Sequence of chain 1.B:
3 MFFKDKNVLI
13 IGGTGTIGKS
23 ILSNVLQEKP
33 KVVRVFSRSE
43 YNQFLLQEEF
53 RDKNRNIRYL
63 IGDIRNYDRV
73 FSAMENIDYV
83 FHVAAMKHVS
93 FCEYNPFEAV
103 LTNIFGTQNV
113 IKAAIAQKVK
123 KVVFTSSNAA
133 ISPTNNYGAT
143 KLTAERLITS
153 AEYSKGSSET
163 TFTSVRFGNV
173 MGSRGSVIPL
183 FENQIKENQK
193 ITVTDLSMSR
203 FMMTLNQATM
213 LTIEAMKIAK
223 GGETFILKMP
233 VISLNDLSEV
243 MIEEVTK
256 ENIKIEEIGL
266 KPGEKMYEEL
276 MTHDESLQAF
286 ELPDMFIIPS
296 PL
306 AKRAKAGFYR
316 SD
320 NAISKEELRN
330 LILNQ

Binding-site contacts:
Ligand atom C4' contacts residue SER129 of chain 1.B at 3.2 Å.
Ligand atom O2B contacts residue ARG202 of chain 1.B at 2.8 Å (salt-bridge).
Ligand atom C3' contacts residue TYR139 of chain 1.B at 3.6 Å (hydrophobic).
Ligand atom C6' contacts residue ASN130 of chain 1.B at 3.5 Å.
Ligand atom O3B contacts residue LEU236 of chain 1.B at 3.4 Å.
Ligand atom O5' contacts residue ASN171 of chain 1.B at 3.2 Å (h-bond).
Ligand atom O7' contacts residue NAP1 of chain 1.K at 3.5 Å (h-bond).
Ligand atom O2 contacts residue THR194 of chain 1.B at 3.6 Å (h-bond).
Ligand atom N3 contacts residue THR194 of chain 1.B at 2.6 Å (h-bond).
Ligand atom O3A contacts residue ASN171 of chain 1.B at 3.0 Å (h-bond).
Ligand atom N2' contacts residue LYS89 of chain 1.B at 3.6 Å (salt-bridge).
Ligand atom O4' contacts residue TYR139 of chain 1.B at 3.1 Å.
Ligand atom O2B contacts residue ASN171 of chain 1.B at 2.9 Å (h-bond).
Ligand atom C8' contacts residue HIS90 of chain 1.B at 3.6 Å.
Ligand atom C4 contacts residue THR194 of chain 1.B at 3.4 Å.
Ligand atom C1' contacts residue ASN171 of chain 1.B at 3.5 Å.
Ligand atom O7' contacts residue LYS89 of chain 1.B at 3.0 Å (salt-bridge).
Ligand atom O3' contacts residue LYS89 of chain 1.B at 2.9 Å (salt-bridge).
Ligand atom O2A contacts residue VAL179 of chain 1.B at 2.9 Å (h-bond).
Ligand atom O2A contacts residue SER178 of chain 1.B at 3.4 Å.
Ligand atom O6' contacts residue ASN130 of chain 1.B at 3.5 Å (h-bond).
Ligand atom PB contacts residue ASN171 of chain 1.B at 3.5 Å.
Ligand atom O2' contacts residue GLU269 of chain 1.B at 3.1 Å (salt-bridge).
Ligand atom C6' contacts residue SER129 of chain 1.B at 3.4 Å.
Ligand atom C3' contacts residue LYS89 of chain 1.B at 3.5 Å.
Ligand atom O6' contacts residue ASN171 of chain 1.B at 2.7 Å (h-bond).
Ligand atom O4 contacts residue LEU182 of chain 1.B at 3.3 Å.
Ligand atom O5B contacts residue VAL179 of chain 1.B at 3.6 Å.
Ligand atom O3' contacts residue TYR139 of chain 1.B at 2.6 Å (h-bond).
Ligand atom O4' contacts residue ALA131 of chain 1.B at 3.3 Å.
Ligand atom O3B contacts residue MET200 of chain 1.B at 3.3 Å (h-bond).
Ligand atom O2 contacts residue THR196 of chain 1.B at 3.0 Å (h-bond).
Ligand atom O4B contacts residue VAL179 of chain 1.B at 3.0 Å.
Ligand atom N1 contacts residue VAL179 of chain 1.B at 3.5 Å.
Ligand atom O4 contacts residue THR194 of chain 1.B at 3.3 Å (h-bond).
Ligand atom C2 contacts residue THR194 of chain 1.B at 3.5 Å.
Ligand atom O4' contacts residue SER129 of chain 1.B at 3.0 Å (h-bond).
Ligand atom C2 contacts residue THR196 of chain 1.B at 3.4 Å.
Ligand atom O2 contacts residue VAL195 of chain 1.B at 3.4 Å.
Ligand atom O2' contacts residue THR196 of chain 1.B at 2.8 Å (h-bond).

The small molecule below binds the protein below.
Small molecule (SMILES): CC(=O)N[C@H]1[C@@H](O[P](=O)(O)O[P](=O)(O)OC[C@H]2O[C@@H](n3ccc(=O)[nH]c3=O)[C@H](O)[C@@H]2O)O[C@H](CO)[C@@H](O)[C@@H]1O